Binding-site contacts:
Ligand atom N2 contacts residue ASN153 of chain 1.A at 2.9 Å (h-bond).
Ligand atom C3 contacts residue ASN153 of chain 1.A at 3.8 Å.
Ligand atom C4 contacts residue ASN153 of chain 1.A at 4.2 Å.
Ligand atom O5 contacts residue THR155 of chain 1.A at 4.0 Å.
Ligand atom C2 contacts residue LYS157 of chain 1.A at 4.4 Å.
Ligand atom C7 contacts residue ASN153 of chain 1.A at 2.9 Å.
Ligand atom O6 contacts residue LYS157 of chain 1.A at 4.5 Å.
Ligand atom C2 contacts residue HIS149 of chain 1.A at 3.8 Å.
Ligand atom O3 contacts residue GLU147 of chain 1.A at 4.1 Å.
Ligand atom C1 contacts residue HIS149 of chain 1.A at 4.1 Å.
Ligand atom O5 contacts residue HIS158 of chain 1.A at 3.5 Å.
Ligand atom O2 contacts residue HIS158 of chain 1.A at 4.0 Å.
Ligand atom C4 contacts residue HIS149 of chain 1.A at 4.5 Å.
Ligand atom O5 contacts residue HIS149 of chain 1.A at 4.1 Å.
Ligand atom C8 contacts residue LYS157 of chain 1.A at 3.9 Å.
Ligand atom C1 contacts residue HIS158 of chain 1.A at 4.1 Å.
Ligand atom O5 contacts residue ASN153 of chain 1.A at 2.4 Å (h-bond).
Ligand atom O2 contacts residue LYS157 of chain 1.A at 3.1 Å (salt-bridge).
Ligand atom C8 contacts residue GLY102 of chain 1.B at 3.4 Å.
Ligand atom O7 contacts residue ASN153 of chain 1.A at 3.4 Å (h-bond).
Ligand atom C8 contacts residue ASN153 of chain 1.A at 3.2 Å.
Ligand atom O5 contacts residue HIS149 of chain 1.A at 4.4 Å.
Ligand atom C6 contacts residue HIS149 of chain 1.A at 3.6 Å.
Ligand atom C5 contacts residue HIS149 of chain 1.A at 4.4 Å.
Ligand atom C5 contacts residue THR155 of chain 1.A at 4.2 Å.
Ligand atom C1 contacts residue THR155 of chain 1.A at 3.7 Å.
Ligand atom O4 contacts residue GLU147 of chain 1.A at 2.8 Å (salt-bridge).
Ligand atom O6 contacts residue HIS158 of chain 1.A at 3.6 Å.
Ligand atom C5 contacts residue HIS149 of chain 1.A at 4.3 Å.
Ligand atom C2 contacts residue ASN153 of chain 1.A at 2.4 Å.
Ligand atom C4 contacts residue GLU147 of chain 1.A at 4.1 Å.
Ligand atom C1 contacts residue HIS158 of chain 1.A at 4.3 Å.
Ligand atom C1 contacts residue ASN153 of chain 1.A at 1.4 Å.
Ligand atom C2 contacts residue HIS158 of chain 1.A at 3.9 Å.
Ligand atom O4 contacts residue HIS149 of chain 1.A at 3.5 Å.
Ligand atom C7 contacts residue HIS149 of chain 1.A at 4.0 Å.
Ligand atom C6 contacts residue HIS149 of chain 1.A at 4.4 Å.
Ligand atom O7 contacts residue HIS149 of chain 1.A at 3.5 Å (h-bond).
Ligand atom C2 contacts residue GLU147 of chain 1.A at 4.5 Å.
Ligand atom C5 contacts residue ASN153 of chain 1.A at 3.7 Å.

Sequence of chain 1.B:
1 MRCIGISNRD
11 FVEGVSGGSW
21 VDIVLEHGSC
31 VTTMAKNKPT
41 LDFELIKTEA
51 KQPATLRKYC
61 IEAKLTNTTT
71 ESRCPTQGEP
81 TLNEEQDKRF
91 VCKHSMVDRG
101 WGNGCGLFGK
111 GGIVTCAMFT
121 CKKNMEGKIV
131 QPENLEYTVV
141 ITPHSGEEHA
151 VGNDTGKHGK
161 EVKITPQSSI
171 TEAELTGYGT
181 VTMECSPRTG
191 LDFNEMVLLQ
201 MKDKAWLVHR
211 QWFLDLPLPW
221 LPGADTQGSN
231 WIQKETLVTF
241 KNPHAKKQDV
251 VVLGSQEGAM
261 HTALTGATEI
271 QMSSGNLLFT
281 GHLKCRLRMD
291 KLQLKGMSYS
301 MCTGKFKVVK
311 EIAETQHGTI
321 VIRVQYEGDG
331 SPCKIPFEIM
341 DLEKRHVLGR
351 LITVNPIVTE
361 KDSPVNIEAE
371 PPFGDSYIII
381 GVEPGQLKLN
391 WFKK

Sequence of chain 1.A:
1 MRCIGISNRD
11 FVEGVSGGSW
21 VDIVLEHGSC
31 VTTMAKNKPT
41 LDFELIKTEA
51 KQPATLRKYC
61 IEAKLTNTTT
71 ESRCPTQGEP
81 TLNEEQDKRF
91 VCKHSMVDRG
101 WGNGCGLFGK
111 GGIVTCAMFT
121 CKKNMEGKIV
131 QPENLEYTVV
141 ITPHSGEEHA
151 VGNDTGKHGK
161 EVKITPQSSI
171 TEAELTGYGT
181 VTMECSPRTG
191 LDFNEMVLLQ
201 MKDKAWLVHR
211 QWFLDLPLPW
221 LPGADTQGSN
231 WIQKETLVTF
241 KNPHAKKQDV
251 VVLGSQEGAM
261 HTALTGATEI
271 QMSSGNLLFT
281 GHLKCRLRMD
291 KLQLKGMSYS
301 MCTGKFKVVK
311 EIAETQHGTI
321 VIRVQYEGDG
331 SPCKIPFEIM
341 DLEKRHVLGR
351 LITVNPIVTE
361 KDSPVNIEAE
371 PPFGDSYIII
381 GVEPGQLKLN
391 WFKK

A protein and the small-molecule ligand that binds it are described below.
Small molecule (SMILES): CC(=O)N[C@H]1[C@H](O[C@H]2[C@H](O)[C@@H](NC(C)=O)CO[C@@H]2CO[C@H]2O[C@@H](C)[C@@H](O)[C@@H](O)[C@@H]2O)O[C@H](CO)[C@@H](O[C@@H]2O[C@H](CO)[C@@H](O)[C@H](O)[C@@H]2O)[C@@H]1O